The protein below binds the small molecule below.
Small molecule (SMILES): C[C@@H]1OC[C@@H](O)[C@H](O[C@@H]2O[C@H](CO)[C@@H](O)[C@H](O)[C@H]2O)[C@@H]1O

Sequence of chain 1.A:
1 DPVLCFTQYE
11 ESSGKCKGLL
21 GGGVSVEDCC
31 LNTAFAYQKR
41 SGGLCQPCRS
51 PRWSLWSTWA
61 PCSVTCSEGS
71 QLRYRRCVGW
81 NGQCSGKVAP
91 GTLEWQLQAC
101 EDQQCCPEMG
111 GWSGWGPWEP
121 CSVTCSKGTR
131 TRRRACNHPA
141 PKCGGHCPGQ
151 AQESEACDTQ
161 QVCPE

Binding-site contacts:
Ligand atom C5 contacts residue THR18 of chain 1.B at 3.0 Å.
Ligand atom O3 contacts residue THR18 of chain 1.B at 4.0 Å.
Ligand atom O2 contacts residue THR18 of chain 1.B at 2.5 Å (h-bond).
Ligand atom C1 contacts residue THR18 of chain 1.B at 1.4 Å.
Ligand atom O4 contacts residue ASN32 of chain 1.A at 3.4 Å (h-bond).
Ligand atom C5 contacts residue VAL17 of chain 1.B at 4.0 Å (hydrophobic).
Ligand atom C2 contacts residue CYS58 of chain 1.B at 3.8 Å (hydrophobic).
Ligand atom C1 contacts residue THR18 of chain 1.B at 4.3 Å.
Ligand atom O2 contacts residue PRO59 of chain 1.B at 3.8 Å.
Ligand atom O6 contacts residue VAL17 of chain 1.B at 3.5 Å.
Ligand atom O5 contacts residue THR18 of chain 1.B at 2.4 Å (h-bond).
Ligand atom C4 contacts residue PRO59 of chain 1.B at 3.8 Å (hydrophobic).
Ligand atom C6 contacts residue THR18 of chain 1.B at 4.3 Å.
Ligand atom O6 contacts residue THR18 of chain 1.B at 4.3 Å.
Ligand atom C6 contacts residue PRO59 of chain 1.B at 4.5 Å (hydrophobic).
Ligand atom O2 contacts residue CYS58 of chain 1.B at 3.4 Å (h-bond).
Ligand atom C1 contacts residue CYS19 of chain 1.B at 4.4 Å (hydrophobic).
Ligand atom C4 contacts residue THR18 of chain 1.B at 3.5 Å.
Ligand atom C2 contacts residue THR18 of chain 1.B at 2.1 Å.
Ligand atom C1 contacts residue CYS58 of chain 1.B at 3.8 Å (hydrophobic).
Ligand atom O4 contacts residue PRO59 of chain 1.B at 3.8 Å.
Ligand atom C6 contacts residue VAL17 of chain 1.B at 3.9 Å (hydrophobic).
Ligand atom O4 contacts residue THR18 of chain 1.B at 4.4 Å.
Ligand atom O5 contacts residue THR18 of chain 1.B at 4.2 Å.
Ligand atom C3 contacts residue THR18 of chain 1.B at 2.7 Å.
Ligand atom C3 contacts residue ASN32 of chain 1.A at 4.4 Å.
Ligand atom C3 contacts residue CYS58 of chain 1.B at 3.8 Å (hydrophobic).

Sequence of chain 1.B:
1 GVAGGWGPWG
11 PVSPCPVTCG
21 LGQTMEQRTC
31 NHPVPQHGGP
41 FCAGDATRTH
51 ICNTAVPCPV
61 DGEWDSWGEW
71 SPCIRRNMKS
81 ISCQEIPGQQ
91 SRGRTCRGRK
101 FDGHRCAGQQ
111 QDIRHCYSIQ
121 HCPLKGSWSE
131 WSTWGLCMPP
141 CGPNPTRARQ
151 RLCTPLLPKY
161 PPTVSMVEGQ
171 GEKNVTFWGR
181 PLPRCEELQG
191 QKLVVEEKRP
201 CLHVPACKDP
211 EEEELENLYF